This small molecule binds to this protein.
Small molecule (SMILES): CC(=O)N[C@H]1[C@H](O[C@H]2[C@H](O)[C@@H](NC(C)=O)CO[C@@H]2CO)O[C@H](CO)[C@@H](O)[C@@H]1O

Sequence of chain 1.B:
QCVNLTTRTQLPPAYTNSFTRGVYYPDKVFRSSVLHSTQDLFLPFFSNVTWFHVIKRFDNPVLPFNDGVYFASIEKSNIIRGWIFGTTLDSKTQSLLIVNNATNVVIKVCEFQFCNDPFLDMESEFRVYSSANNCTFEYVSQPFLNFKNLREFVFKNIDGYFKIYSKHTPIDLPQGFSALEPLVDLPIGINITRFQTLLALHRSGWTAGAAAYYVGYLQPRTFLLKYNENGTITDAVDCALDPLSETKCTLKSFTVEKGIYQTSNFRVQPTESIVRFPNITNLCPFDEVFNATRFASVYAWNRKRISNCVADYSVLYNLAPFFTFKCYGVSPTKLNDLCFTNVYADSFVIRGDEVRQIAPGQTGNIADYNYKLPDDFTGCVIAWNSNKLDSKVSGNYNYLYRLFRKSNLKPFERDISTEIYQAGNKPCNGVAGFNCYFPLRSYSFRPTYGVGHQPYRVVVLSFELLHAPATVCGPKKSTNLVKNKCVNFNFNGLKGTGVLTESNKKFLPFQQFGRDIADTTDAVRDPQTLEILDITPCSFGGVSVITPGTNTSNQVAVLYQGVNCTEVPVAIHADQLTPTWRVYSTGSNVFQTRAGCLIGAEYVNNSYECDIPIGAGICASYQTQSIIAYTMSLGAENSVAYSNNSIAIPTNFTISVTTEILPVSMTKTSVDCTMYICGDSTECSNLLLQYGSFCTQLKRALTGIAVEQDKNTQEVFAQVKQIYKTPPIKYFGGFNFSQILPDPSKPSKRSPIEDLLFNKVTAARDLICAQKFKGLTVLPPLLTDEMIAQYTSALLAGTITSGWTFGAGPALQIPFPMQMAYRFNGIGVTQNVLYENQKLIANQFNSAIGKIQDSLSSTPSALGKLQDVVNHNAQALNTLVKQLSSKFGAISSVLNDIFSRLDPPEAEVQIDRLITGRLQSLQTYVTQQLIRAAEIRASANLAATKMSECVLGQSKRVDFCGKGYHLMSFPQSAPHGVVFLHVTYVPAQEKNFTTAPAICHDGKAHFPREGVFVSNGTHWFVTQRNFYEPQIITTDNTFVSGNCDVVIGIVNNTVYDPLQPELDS

Binding-site contacts:
Ligand atom C2 contacts residue GLU265 of chain 1.C at 4.3 Å.
Ligand atom C8 contacts residue ASN264 of chain 1.C at 3.5 Å.
Ligand atom C7 contacts residue ASN266 of chain 1.C at 3.4 Å.
Ligand atom C1 contacts residue GLU265 of chain 1.C at 3.2 Å.
Ligand atom C1 contacts residue ASN266 of chain 1.C at 1.4 Å.
Ligand atom C7 contacts residue ASN264 of chain 1.C at 3.8 Å.
Ligand atom C3 contacts residue ASN266 of chain 1.C at 3.8 Å.
Ligand atom O7 contacts residue ASN266 of chain 1.C at 3.6 Å.
Ligand atom C2 contacts residue ASN266 of chain 1.C at 2.5 Å.
Ligand atom N2 contacts residue ASN264 of chain 1.C at 4.0 Å.
Ligand atom O5 contacts residue GLU265 of chain 1.C at 3.7 Å.
Ligand atom C8 contacts residue ASN266 of chain 1.C at 4.5 Å.
Ligand atom C5 contacts residue ASN266 of chain 1.C at 3.7 Å.
Ligand atom N2 contacts residue ASN266 of chain 1.C at 2.8 Å (h-bond).
Ligand atom C4 contacts residue ASN266 of chain 1.C at 4.3 Å.
Ligand atom O6 contacts residue ASN266 of chain 1.C at 4.3 Å.
Ligand atom C7 contacts residue GLU265 of chain 1.C at 4.1 Å.
Ligand atom O5 contacts residue ASN266 of chain 1.C at 2.4 Å (h-bond).
Ligand atom C5 contacts residue GLU265 of chain 1.C at 3.9 Å.
Ligand atom O7 contacts residue GLU265 of chain 1.C at 3.2 Å (salt-bridge).
Ligand atom O7 contacts residue ASN264 of chain 1.C at 4.4 Å.
Ligand atom O5 contacts residue LYS542 of chain 1.B at 4.0 Å.

Sequence of chain 1.C:
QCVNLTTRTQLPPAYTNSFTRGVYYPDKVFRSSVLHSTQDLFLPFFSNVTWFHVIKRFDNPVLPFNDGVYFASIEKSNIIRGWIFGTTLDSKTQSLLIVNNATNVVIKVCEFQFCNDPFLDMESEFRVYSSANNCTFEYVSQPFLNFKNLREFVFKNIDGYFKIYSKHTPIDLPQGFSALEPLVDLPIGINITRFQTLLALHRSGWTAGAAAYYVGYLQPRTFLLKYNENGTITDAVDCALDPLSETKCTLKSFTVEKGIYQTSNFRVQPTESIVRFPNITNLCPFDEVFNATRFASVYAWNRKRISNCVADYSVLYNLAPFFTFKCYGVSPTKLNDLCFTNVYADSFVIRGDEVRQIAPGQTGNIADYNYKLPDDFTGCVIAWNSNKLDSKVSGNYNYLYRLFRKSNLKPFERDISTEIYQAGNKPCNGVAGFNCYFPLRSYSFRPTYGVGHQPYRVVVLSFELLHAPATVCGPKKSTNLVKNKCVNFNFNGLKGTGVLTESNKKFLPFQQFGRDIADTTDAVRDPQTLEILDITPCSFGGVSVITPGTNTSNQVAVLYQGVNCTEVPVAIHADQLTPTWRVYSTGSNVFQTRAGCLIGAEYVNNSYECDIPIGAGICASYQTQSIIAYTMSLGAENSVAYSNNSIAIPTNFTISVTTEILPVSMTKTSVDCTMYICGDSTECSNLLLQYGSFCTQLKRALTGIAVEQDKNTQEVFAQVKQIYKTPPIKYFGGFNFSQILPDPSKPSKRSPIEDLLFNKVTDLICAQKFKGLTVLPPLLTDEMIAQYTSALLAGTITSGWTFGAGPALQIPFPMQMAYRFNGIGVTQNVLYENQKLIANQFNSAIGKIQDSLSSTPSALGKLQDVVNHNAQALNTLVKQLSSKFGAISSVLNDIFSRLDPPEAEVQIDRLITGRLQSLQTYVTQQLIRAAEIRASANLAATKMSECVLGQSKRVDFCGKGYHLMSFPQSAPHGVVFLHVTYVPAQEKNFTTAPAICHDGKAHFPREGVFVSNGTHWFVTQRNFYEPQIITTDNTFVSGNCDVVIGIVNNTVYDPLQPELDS